Sequence of chain 1.D:
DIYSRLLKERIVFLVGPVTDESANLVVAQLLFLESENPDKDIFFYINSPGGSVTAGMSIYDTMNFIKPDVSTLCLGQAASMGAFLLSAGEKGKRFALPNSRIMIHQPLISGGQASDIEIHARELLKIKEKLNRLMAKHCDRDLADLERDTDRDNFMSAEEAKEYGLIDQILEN

Binding-site contacts:
Ligand atom O1 contacts residue PHE100 of chain 1.D at 4.4 Å.
Ligand atom O1 contacts residue GLU69 of chain 1.D at 4.3 Å.
Ligand atom C3 contacts residue WFP1 of chain 1.GA at 3.8 Å.
Ligand atom C4 contacts residue ILE46 of chain 1.E at 4.2 Å (hydrophobic).
Ligand atom O1 contacts residue ALO2 of chain 1.GA at 2.6 Å (h-bond).
Ligand atom C7 contacts residue SER70 of chain 1.D at 3.5 Å.
Ligand atom C8 contacts residue ARG40 of chain 1.E at 4.2 Å.
Ligand atom C2 contacts residue WFP1 of chain 1.GA at 2.6 Å.
Ligand atom C4 contacts residue LEU66 of chain 1.D at 4.3 Å (hydrophobic).
Ligand atom C2 contacts residue ALO2 of chain 1.GA at 4.3 Å.
Ligand atom C2 contacts residue LEU66 of chain 1.D at 4.4 Å (hydrophobic).
Ligand atom O1 contacts residue WFP1 of chain 1.GA at 2.3 Å (h-bond).
Ligand atom C5 contacts residue SER70 of chain 1.D at 4.0 Å.
Ligand atom C8 contacts residue LEU41 of chain 1.E at 3.4 Å (hydrophobic).
Ligand atom C6 contacts residue LEU41 of chain 1.E at 3.5 Å (hydrophobic).
Ligand atom C5 contacts residue LEU66 of chain 1.D at 3.7 Å (hydrophobic).
Ligand atom C6 contacts residue LEU66 of chain 1.D at 4.2 Å (hydrophobic).
Ligand atom C3 contacts residue LEU66 of chain 1.D at 4.2 Å (hydrophobic).
Ligand atom C7 contacts residue LEU66 of chain 1.D at 3.4 Å (hydrophobic).
Ligand atom C1 contacts residue LEU66 of chain 1.D at 4.3 Å (hydrophobic).
Ligand atom O1 contacts residue LEU66 of chain 1.D at 4.3 Å.
Ligand atom C1 contacts residue WFP1 of chain 1.GA at 1.5 Å.
Ligand atom C6 contacts residue GLU44 of chain 1.E at 4.4 Å.
Ligand atom C6 contacts residue SER70 of chain 1.D at 3.9 Å.
Ligand atom C1 contacts residue ALO2 of chain 1.GA at 3.0 Å.
Ligand atom C1 contacts residue TYR80 of chain 1.E at 3.9 Å (hydrophobic).
Ligand atom C1 contacts residue MP86 of chain 1.GA at 4.2 Å.
Ligand atom C2 contacts residue ILE46 of chain 1.E at 4.0 Å (hydrophobic).
Ligand atom C4 contacts residue LEU41 of chain 1.E at 3.9 Å (hydrophobic).
Ligand atom C7 contacts residue PHE67 of chain 1.D at 3.5 Å (hydrophobic).
Ligand atom C8 contacts residue LEU66 of chain 1.D at 4.5 Å (hydrophobic).
Ligand atom C2 contacts residue TYR80 of chain 1.E at 3.9 Å (hydrophobic).
Ligand atom C7 contacts residue LEU41 of chain 1.E at 3.8 Å (hydrophobic).
Ligand atom C5 contacts residue LEU41 of chain 1.E at 4.1 Å (hydrophobic).
Ligand atom C2 contacts residue MP86 of chain 1.GA at 4.0 Å.
Ligand atom C8 contacts residue PHE67 of chain 1.D at 3.7 Å (hydrophobic).

Sequence of chain 1.E:
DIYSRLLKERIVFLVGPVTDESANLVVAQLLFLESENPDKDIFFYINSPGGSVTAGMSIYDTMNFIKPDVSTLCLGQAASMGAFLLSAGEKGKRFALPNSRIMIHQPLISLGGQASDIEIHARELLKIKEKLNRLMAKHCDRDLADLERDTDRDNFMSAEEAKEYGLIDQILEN

This protein binds this small molecule.
Small molecule (SMILES): CCCCCCCC(=O)O

Sequence of chain 1.GA:
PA